This small molecule binds to this protein.
Small molecule (SMILES): C[C@H](Sc1nc(N)cc(Cl)n1)c1cc2ccoc2cn1

Sequence of chain 1.A:
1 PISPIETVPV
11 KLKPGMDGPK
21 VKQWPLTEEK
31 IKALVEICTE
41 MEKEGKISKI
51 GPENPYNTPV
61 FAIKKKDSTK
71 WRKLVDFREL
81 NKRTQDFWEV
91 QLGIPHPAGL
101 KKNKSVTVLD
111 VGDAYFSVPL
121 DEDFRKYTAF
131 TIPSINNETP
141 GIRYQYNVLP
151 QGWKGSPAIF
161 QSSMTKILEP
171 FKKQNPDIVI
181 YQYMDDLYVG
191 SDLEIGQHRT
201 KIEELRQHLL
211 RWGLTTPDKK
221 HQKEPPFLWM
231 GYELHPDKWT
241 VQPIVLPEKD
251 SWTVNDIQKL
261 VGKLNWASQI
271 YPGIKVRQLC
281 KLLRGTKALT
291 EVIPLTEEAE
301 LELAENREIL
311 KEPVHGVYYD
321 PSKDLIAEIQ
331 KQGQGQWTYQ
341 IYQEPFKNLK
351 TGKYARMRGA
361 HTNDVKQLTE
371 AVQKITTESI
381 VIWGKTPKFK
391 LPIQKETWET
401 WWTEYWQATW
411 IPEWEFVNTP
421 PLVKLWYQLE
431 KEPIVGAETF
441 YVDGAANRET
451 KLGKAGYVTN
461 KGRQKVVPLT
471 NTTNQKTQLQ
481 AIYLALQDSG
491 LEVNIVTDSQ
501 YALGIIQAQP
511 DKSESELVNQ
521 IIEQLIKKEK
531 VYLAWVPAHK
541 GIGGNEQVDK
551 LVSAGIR

Binding-site contacts:
Ligand atom C1 contacts residue ASN103 of chain 1.A at 3.8 Å.
Ligand atom C21 contacts residue TYR188 of chain 1.A at 3.4 Å (hydrophobic).
Ligand atom C1 contacts residue LEU100 of chain 1.A at 4.1 Å (hydrophobic).
Ligand atom N9 contacts residue LEU100 of chain 1.A at 4.0 Å.
Ligand atom O14 contacts residue PRO95 of chain 1.A at 3.6 Å.
Ligand atom C15 contacts residue TRP229 of chain 1.A at 3.5 Å (hydrophobic).
Ligand atom C3 contacts residue TYR318 of chain 1.A at 3.9 Å (hydrophobic).
Ligand atom O14 contacts residue TRP229 of chain 1.A at 4.0 Å.
Ligand atom C4 contacts residue TYR318 of chain 1.A at 3.4 Å (hydrophobic).
Ligand atom N18 contacts residue LYS101 of chain 1.A at 3.0 Å (salt-bridge).
Ligand atom C8 contacts residue LEU100 of chain 1.A at 3.6 Å (hydrophobic).
Ligand atom N18 contacts residue LYS102 of chain 1.A at 4.0 Å.
Ligand atom CL19 contacts residue PHE227 of chain 1.A at 3.6 Å.
Ligand atom N18 contacts residue ASN103 of chain 1.A at 3.4 Å (h-bond).
Ligand atom C7 contacts residue TYR181 of chain 1.A at 3.5 Å (hydrophobic).
Ligand atom N6 contacts residue LEU100 of chain 1.A at 4.1 Å.
Ligand atom C21 contacts residue VAL179 of chain 1.A at 3.6 Å (hydrophobic).
Ligand atom C8 contacts residue TYR181 of chain 1.A at 3.6 Å (hydrophobic).
Ligand atom C4 contacts residue HIS235 of chain 1.A at 3.6 Å.
Ligand atom C13 contacts residue TYR188 of chain 1.A at 4.0 Å (hydrophobic).
Ligand atom C21 contacts residue GLY190 of chain 1.A at 3.9 Å.
Ligand atom C21 contacts residue TYR181 of chain 1.A at 3.9 Å (hydrophobic).
Ligand atom N18 contacts residue TYR318 of chain 1.A at 3.2 Å.
Ligand atom C11 contacts residue TYR188 of chain 1.A at 3.7 Å (hydrophobic).
Ligand atom CL19 contacts residue LEU234 of chain 1.A at 3.4 Å.
Ligand atom N2 contacts residue ASN103 of chain 1.A at 3.4 Å (h-bond).
Ligand atom S17 contacts residue ASN103 of chain 1.A at 3.4 Å (h-bond).
Ligand atom C7 contacts residue LEU100 of chain 1.A at 4.0 Å (hydrophobic).
Ligand atom C3 contacts residue LYS101 of chain 1.A at 3.7 Å.
Ligand atom N2 contacts residue LYS101 of chain 1.A at 3.6 Å (salt-bridge).
Ligand atom C13 contacts residue TYR181 of chain 1.A at 4.0 Å (hydrophobic).
Ligand atom CL19 contacts residue VAL106 of chain 1.A at 3.9 Å.
Ligand atom N6 contacts residue VAL106 of chain 1.A at 3.8 Å.
Ligand atom N9 contacts residue TYR181 of chain 1.A at 3.6 Å.
Ligand atom C10 contacts residue TYR181 of chain 1.A at 3.9 Å (hydrophobic).
Ligand atom C5 contacts residue VAL106 of chain 1.A at 4.0 Å (hydrophobic).
Ligand atom C12 contacts residue TYR181 of chain 1.A at 3.8 Å (hydrophobic).
Ligand atom N18 contacts residue PRO236 of chain 1.A at 3.4 Å (h-bond).
Ligand atom O14 contacts residue TYR181 of chain 1.A at 3.5 Å.
Ligand atom C15 contacts residue TYR181 of chain 1.A at 3.7 Å (hydrophobic).